Sequence of chain 8.K:
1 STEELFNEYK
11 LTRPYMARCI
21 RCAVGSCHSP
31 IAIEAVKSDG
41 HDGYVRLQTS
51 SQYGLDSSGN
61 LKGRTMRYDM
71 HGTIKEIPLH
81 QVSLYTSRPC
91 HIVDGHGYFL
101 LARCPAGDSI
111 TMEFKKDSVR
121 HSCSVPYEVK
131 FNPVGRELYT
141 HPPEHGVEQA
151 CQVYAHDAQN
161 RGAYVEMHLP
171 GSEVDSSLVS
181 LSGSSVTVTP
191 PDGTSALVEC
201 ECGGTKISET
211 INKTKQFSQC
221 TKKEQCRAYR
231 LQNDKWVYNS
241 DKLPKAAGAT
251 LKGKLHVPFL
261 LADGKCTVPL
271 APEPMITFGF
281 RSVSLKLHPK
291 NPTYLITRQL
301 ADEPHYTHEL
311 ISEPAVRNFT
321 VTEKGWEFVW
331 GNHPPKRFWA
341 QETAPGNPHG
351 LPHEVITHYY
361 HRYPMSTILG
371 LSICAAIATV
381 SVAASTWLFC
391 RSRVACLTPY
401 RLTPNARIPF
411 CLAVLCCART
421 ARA

Binding-site contacts:
Ligand atom O7 contacts residue ASN212 of chain 8.K at 4.1 Å.
Ligand atom C5 contacts residue ASN212 of chain 8.K at 3.7 Å.
Ligand atom C1 contacts residue ASN212 of chain 8.K at 1.4 Å.
Ligand atom N2 contacts residue ILE211 of chain 8.K at 4.0 Å.
Ligand atom C1 contacts residue ILE211 of chain 8.K at 4.2 Å (hydrophobic).
Ligand atom C7 contacts residue ASN212 of chain 8.K at 3.7 Å.
Ligand atom C2 contacts residue ASN212 of chain 8.K at 2.5 Å.
Ligand atom C3 contacts residue ASN212 of chain 8.K at 3.8 Å.
Ligand atom N2 contacts residue ASN212 of chain 8.K at 2.9 Å (h-bond).
Ligand atom O5 contacts residue ASN212 of chain 8.K at 2.4 Å (h-bond).
Ligand atom C4 contacts residue ASN212 of chain 8.K at 4.2 Å.

The protein below binds the small molecule below.
Small molecule (SMILES): CC(=O)N[C@@H]1[C@@H](O)[C@H](O)[C@@H](CO)O[C@H]1O